Binding-site contacts:
Ligand atom C7 contacts residue THR212 of chain 1.B at 4.3 Å.
Ligand atom C7 contacts residue LEU211 of chain 1.B at 4.5 Å (hydrophobic).
Ligand atom O7 contacts residue LEU211 of chain 1.B at 4.3 Å.
Ligand atom C4 contacts residue ASN213 of chain 1.B at 4.2 Å.
Ligand atom N2 contacts residue ASN213 of chain 1.B at 2.8 Å (h-bond).
Ligand atom C8 contacts residue THR255 of chain 1.B at 3.9 Å.
Ligand atom C2 contacts residue ASN213 of chain 1.B at 2.4 Å.
Ligand atom O5 contacts residue ASN213 of chain 1.B at 2.3 Å (h-bond).
Ligand atom O7 contacts residue THR212 of chain 1.B at 4.4 Å.
Ligand atom O7 contacts residue ASN213 of chain 1.B at 4.3 Å.
Ligand atom C8 contacts residue LEU211 of chain 1.B at 3.8 Å (hydrophobic).
Ligand atom C5 contacts residue ASN213 of chain 1.B at 3.6 Å.
Ligand atom C3 contacts residue ASN213 of chain 1.B at 3.7 Å.
Ligand atom C8 contacts residue ASN213 of chain 1.B at 4.3 Å.
Ligand atom C1 contacts residue ASN213 of chain 1.B at 1.4 Å.
Ligand atom C8 contacts residue THR212 of chain 1.B at 4.1 Å.
Ligand atom C7 contacts residue ASN213 of chain 1.B at 3.8 Å.

The small molecule below binds the protein below.
Small molecule (SMILES): CC(=O)N[C@H]1[C@H](O[C@H]2[C@H](O)[C@@H](NC(C)=O)CO[C@@H]2CO)O[C@H](CO)[C@@H](O)[C@@H]1O

Sequence of chain 1.B:
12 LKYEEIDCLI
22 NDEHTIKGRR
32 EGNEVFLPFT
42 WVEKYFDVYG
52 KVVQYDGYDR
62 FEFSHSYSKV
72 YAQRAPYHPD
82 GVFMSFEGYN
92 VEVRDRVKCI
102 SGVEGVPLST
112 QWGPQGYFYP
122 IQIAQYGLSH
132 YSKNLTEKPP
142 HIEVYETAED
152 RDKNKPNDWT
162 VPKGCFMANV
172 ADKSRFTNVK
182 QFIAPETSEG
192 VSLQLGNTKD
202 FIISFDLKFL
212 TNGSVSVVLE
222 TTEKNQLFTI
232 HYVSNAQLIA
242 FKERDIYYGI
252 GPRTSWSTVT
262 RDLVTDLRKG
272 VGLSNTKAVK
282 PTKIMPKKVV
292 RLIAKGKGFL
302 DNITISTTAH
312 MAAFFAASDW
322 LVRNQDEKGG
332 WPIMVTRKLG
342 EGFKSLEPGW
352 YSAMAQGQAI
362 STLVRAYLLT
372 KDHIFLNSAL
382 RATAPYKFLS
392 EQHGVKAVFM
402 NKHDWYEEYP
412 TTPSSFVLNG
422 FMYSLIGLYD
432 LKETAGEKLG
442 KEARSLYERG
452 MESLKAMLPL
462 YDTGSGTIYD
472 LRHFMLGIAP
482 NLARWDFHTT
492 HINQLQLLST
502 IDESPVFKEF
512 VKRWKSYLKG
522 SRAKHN